Binding-site contacts:
Ligand atom N1 contacts residue ASP219 of chain 1.A at 2.6 Å (salt-bridge).
Ligand atom O contacts residue SER38 of chain 1.A at 4.4 Å.
Ligand atom O contacts residue DMS1 of chain 1.K at 3.3 Å.
Ligand atom C5 contacts residue PHE194 of chain 1.A at 4.2 Å (hydrophobic).
Ligand atom N2 contacts residue THR222 of chain 1.A at 4.1 Å.
Ligand atom N2 contacts residue ASP219 of chain 1.A at 2.9 Å (salt-bridge).
Ligand atom O contacts residue TYR79 of chain 1.A at 3.4 Å.
Ligand atom C4 contacts residue ILE304 of chain 1.A at 4.3 Å (hydrophobic).
Ligand atom N2 contacts residue ASP35 of chain 1.A at 2.8 Å (salt-bridge).
Ligand atom C3 contacts residue PHE194 of chain 1.A at 4.1 Å (hydrophobic).
Ligand atom N2 contacts residue GLY37 of chain 1.A at 3.8 Å.
Ligand atom C8 contacts residue ASP219 of chain 1.A at 3.8 Å.
Ligand atom C6 contacts residue GLY80 of chain 1.A at 4.2 Å.
Ligand atom C5 contacts residue ILE217 of chain 1.A at 3.9 Å (hydrophobic).
Ligand atom C4 contacts residue ILE217 of chain 1.A at 3.9 Å (hydrophobic).
Ligand atom N1 contacts residue GLY37 of chain 1.A at 3.6 Å (h-bond).
Ligand atom C4 contacts residue ILE302 of chain 1.A at 4.3 Å (hydrophobic).
Ligand atom C8 contacts residue DMS1 of chain 1.K at 4.2 Å.
Ligand atom N1 contacts residue ASP35 of chain 1.A at 4.0 Å.
Ligand atom C1 contacts residue GLY80 of chain 1.A at 4.0 Å.
Ligand atom O contacts residue GLY80 of chain 1.A at 4.1 Å.
Ligand atom O contacts residue ASP35 of chain 1.A at 4.0 Å.
Ligand atom C7 contacts residue GLY80 of chain 1.A at 3.5 Å.
Ligand atom N contacts residue DMS1 of chain 1.K at 4.3 Å.
Ligand atom C6 contacts residue DMS1 of chain 1.K at 4.0 Å.
Ligand atom N2 contacts residue GLY221 of chain 1.A at 4.0 Å.
Ligand atom C1 contacts residue SER78 of chain 1.A at 3.7 Å.
Ligand atom C1 contacts residue TYR79 of chain 1.A at 4.2 Å (hydrophobic).
Ligand atom O contacts residue GLY37 of chain 1.A at 3.6 Å.
Ligand atom C2 contacts residue DMS1 of chain 1.K at 4.0 Å.
Ligand atom C6 contacts residue GLY37 of chain 1.A at 4.0 Å.
Ligand atom C5 contacts residue ASP219 of chain 1.A at 3.6 Å.
Ligand atom C7 contacts residue DMS1 of chain 1.K at 3.5 Å.
Ligand atom C1 contacts residue DMS1 of chain 1.K at 4.0 Å.
Ligand atom C8 contacts residue GLY37 of chain 1.A at 3.5 Å.
Ligand atom N contacts residue GLY80 of chain 1.A at 4.1 Å.
Ligand atom N1 contacts residue THR222 of chain 1.A at 3.9 Å.
Ligand atom C2 contacts residue GLY80 of chain 1.A at 4.1 Å.
Ligand atom C6 contacts residue ASP219 of chain 1.A at 4.2 Å.
Ligand atom C4 contacts residue PHE194 of chain 1.A at 4.0 Å (hydrophobic).

Sequence of chain 1.A:
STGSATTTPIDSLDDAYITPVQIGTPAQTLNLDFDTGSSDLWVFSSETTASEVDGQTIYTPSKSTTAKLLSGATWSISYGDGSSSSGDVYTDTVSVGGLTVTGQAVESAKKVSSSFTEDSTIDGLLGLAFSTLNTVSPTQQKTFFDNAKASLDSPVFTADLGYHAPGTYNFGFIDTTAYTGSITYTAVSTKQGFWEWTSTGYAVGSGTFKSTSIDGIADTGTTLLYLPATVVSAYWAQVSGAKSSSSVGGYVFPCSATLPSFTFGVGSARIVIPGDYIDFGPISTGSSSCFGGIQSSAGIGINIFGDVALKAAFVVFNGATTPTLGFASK

This small molecule binds to this protein.
Small molecule (SMILES): CN(C)c1cccc(C(=O)NN)c1